Binding-site contacts:
Ligand atom O5 contacts residue ASN1098 of chain 1.A at 2.4 Å (h-bond).
Ligand atom C2 contacts residue THR1100 of chain 1.A at 4.0 Å.
Ligand atom O4 contacts residue HIS1101 of chain 1.A at 3.9 Å.
Ligand atom C6 contacts residue PHE1103 of chain 1.A at 3.9 Å (hydrophobic).
Ligand atom O5 contacts residue PHE1103 of chain 1.A at 3.9 Å.
Ligand atom C3 contacts residue HIS1101 of chain 1.A at 4.0 Å.
Ligand atom C8 contacts residue THR1100 of chain 1.A at 4.5 Å.
Ligand atom N2 contacts residue ASN1098 of chain 1.A at 2.8 Å (h-bond).
Ligand atom C7 contacts residue ASN1098 of chain 1.A at 3.6 Å.
Ligand atom C2 contacts residue HIS1101 of chain 1.A at 4.4 Å.
Ligand atom C3 contacts residue ASN1098 of chain 1.A at 3.8 Å.
Ligand atom C1 contacts residue ASN1098 of chain 1.A at 1.4 Å.
Ligand atom C1 contacts residue THR1100 of chain 1.A at 4.0 Å.
Ligand atom C5 contacts residue PHE1103 of chain 1.A at 4.3 Å (hydrophobic).
Ligand atom C4 contacts residue HIS1101 of chain 1.A at 4.1 Å.
Ligand atom C7 contacts residue THR1100 of chain 1.A at 4.4 Å.
Ligand atom O7 contacts residue ASN1098 of chain 1.A at 4.0 Å.
Ligand atom C5 contacts residue HIS1101 of chain 1.A at 3.4 Å.
Ligand atom O5 contacts residue HIS1101 of chain 1.A at 3.9 Å.
Ligand atom C3 contacts residue THR1100 of chain 1.A at 4.0 Å.
Ligand atom C8 contacts residue ASN1098 of chain 1.A at 4.2 Å.
Ligand atom C6 contacts residue HIS1101 of chain 1.A at 4.3 Å.
Ligand atom C4 contacts residue ASN1098 of chain 1.A at 4.2 Å.
Ligand atom C2 contacts residue ASN1098 of chain 1.A at 2.4 Å.
Ligand atom C1 contacts residue HIS1101 of chain 1.A at 3.8 Å.
Ligand atom C5 contacts residue ASN1098 of chain 1.A at 3.7 Å.
Ligand atom N2 contacts residue THR1100 of chain 1.A at 3.4 Å (h-bond).

Sequence of chain 1.A:
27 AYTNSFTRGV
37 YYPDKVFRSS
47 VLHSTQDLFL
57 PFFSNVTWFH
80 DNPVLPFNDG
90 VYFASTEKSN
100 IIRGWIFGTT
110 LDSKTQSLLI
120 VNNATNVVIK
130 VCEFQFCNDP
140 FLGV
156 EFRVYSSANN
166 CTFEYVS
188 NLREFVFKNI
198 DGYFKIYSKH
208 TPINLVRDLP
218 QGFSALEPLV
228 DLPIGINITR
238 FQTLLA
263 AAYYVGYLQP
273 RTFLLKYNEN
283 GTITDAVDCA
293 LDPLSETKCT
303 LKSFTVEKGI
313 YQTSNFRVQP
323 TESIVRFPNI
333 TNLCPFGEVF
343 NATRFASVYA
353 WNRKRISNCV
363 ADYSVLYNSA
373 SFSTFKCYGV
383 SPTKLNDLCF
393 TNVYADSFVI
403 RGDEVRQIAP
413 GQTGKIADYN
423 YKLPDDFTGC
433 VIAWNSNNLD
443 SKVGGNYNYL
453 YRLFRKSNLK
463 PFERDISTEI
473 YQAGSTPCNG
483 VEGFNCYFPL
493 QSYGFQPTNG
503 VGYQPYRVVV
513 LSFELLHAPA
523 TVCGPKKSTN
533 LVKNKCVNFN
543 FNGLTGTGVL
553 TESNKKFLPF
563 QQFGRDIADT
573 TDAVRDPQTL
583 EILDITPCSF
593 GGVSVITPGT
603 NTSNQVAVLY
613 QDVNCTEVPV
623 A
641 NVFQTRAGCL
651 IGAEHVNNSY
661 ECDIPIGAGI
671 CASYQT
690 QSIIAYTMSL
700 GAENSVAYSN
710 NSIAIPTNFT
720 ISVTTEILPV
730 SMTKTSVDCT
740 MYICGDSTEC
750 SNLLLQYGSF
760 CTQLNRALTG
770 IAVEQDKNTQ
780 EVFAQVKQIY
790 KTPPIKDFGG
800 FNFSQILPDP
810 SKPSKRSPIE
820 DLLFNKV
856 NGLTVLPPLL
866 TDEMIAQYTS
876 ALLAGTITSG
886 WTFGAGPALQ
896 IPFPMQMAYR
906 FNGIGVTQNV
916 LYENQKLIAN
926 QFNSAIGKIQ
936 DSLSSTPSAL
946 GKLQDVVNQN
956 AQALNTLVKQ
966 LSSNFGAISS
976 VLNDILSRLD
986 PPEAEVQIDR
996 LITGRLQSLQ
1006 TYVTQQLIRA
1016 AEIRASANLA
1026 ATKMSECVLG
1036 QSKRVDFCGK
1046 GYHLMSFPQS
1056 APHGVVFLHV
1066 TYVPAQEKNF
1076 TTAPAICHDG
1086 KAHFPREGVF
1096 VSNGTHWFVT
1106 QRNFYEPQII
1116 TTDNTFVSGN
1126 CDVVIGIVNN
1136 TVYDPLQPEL

This protein binds this small molecule.
Small molecule (SMILES): CC(=O)N[C@@H]1[C@@H](O)[C@H](O)[C@@H](CO)O[C@H]1O